This small molecule binds to this protein.
Small molecule (SMILES): O=C[C@H](O)COP(=O)(O)O

Sequence of chain 1.B:
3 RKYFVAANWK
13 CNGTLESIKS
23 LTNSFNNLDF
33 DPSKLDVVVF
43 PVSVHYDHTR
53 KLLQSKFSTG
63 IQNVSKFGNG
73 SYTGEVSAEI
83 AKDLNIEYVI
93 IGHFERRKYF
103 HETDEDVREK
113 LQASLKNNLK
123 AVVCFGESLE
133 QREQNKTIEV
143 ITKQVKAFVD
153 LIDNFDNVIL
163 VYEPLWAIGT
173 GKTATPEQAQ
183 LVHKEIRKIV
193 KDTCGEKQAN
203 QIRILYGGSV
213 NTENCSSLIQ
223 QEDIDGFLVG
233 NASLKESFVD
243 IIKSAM

Binding-site contacts:
Ligand atom O3P contacts residue ASN233 of chain 1.A at 2.6 Å (h-bond).
Ligand atom C2 contacts residue HIS95 of chain 1.A at 3.9 Å.
Ligand atom O4P contacts residue ASN233 of chain 1.A at 3.1 Å (h-bond).
Ligand atom C1 contacts residue HIS95 of chain 1.A at 3.4 Å.
Ligand atom O3P contacts residue GLY232 of chain 1.A at 2.9 Å.
Ligand atom O4P contacts residue LYS12 of chain 1.A at 3.5 Å (salt-bridge).
Ligand atom O2 contacts residue LYS12 of chain 1.A at 3.3 Å (salt-bridge).
Ligand atom O3P contacts residue ALA234 of chain 1.A at 4.2 Å.
Ligand atom O2 contacts residue GLU97 of chain 1.A at 4.3 Å.
Ligand atom O1 contacts residue GLY232 of chain 1.A at 4.3 Å.
Ligand atom O2 contacts residue GLU165 of chain 1.A at 4.5 Å.
Ligand atom O2 contacts residue GLY209 of chain 1.A at 4.4 Å.
Ligand atom C2 contacts residue GLY209 of chain 1.A at 4.3 Å.
Ligand atom P contacts residue GLY232 of chain 1.A at 3.9 Å.
Ligand atom O2 contacts residue PHE96 of chain 1.A at 3.4 Å.
Ligand atom C1 contacts residue GLY232 of chain 1.A at 4.0 Å.
Ligand atom O1 contacts residue VAL231 of chain 1.A at 4.5 Å.
Ligand atom C1 contacts residue LYS12 of chain 1.A at 3.6 Å.
Ligand atom O4P contacts residue GLY232 of chain 1.A at 4.1 Å.
Ligand atom O1P contacts residue GLY232 of chain 1.A at 4.1 Å.
Ligand atom C3 contacts residue LYS12 of chain 1.A at 3.5 Å.
Ligand atom C3 contacts residue GLY232 of chain 1.A at 3.8 Å.
Ligand atom O1 contacts residue LEU230 of chain 1.A at 3.6 Å.
Ligand atom O2 contacts residue HIS95 of chain 1.A at 3.8 Å.
Ligand atom P contacts residue SER211 of chain 1.A at 4.4 Å.
Ligand atom O4P contacts residue SER73 of chain 1.B at 4.2 Å.
Ligand atom O1 contacts residue HIS95 of chain 1.A at 3.3 Å (h-bond).
Ligand atom O2P contacts residue SER211 of chain 1.A at 3.2 Å (h-bond).
Ligand atom O1 contacts residue ASN10 of chain 1.A at 3.6 Å.
Ligand atom C1 contacts residue ASN10 of chain 1.A at 4.0 Å.
Ligand atom C2 contacts residue GLY232 of chain 1.A at 4.3 Å.
Ligand atom P contacts residue LYS12 of chain 1.A at 4.3 Å.
Ligand atom C1 contacts residue LEU230 of chain 1.A at 4.0 Å (hydrophobic).
Ligand atom C2 contacts residue LYS12 of chain 1.A at 3.3 Å.
Ligand atom O1 contacts residue LYS12 of chain 1.A at 4.2 Å.
Ligand atom P contacts residue ASN233 of chain 1.A at 3.5 Å.
Ligand atom O1P contacts residue LYS12 of chain 1.A at 3.6 Å.

Sequence of chain 1.A:
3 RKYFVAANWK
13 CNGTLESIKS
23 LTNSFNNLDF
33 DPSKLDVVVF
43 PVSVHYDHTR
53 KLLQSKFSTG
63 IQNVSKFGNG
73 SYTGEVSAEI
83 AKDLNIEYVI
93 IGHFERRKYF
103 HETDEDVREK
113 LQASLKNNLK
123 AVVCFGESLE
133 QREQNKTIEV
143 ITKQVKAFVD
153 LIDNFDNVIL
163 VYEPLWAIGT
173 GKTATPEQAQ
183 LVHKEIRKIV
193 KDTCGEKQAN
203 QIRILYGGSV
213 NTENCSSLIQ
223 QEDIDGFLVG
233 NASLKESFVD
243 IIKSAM